Sequence of chain 39.G:
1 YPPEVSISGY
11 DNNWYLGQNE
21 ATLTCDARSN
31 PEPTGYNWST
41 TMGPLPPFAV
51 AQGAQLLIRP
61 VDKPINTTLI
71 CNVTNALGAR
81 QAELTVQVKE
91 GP

A protein and the small-molecule ligand that binds it are described below.
Small molecule (SMILES): CC(=O)N[C@H]1[C@H](O[C@H]2[C@H](O)[C@@H](NC(C)=O)CO[C@@H]2CO[C@@H]2O[C@@H](C)[C@@H](O)[C@@H](O)[C@@H]2O)O[C@H](CO)[C@@H](O[C@@H]2O[C@H](CO)[C@@H](O)[C@H](O)[C@@H]2O)[C@@H]1O

Binding-site contacts:
Ligand atom O7 contacts residue ASN66 of chain 39.G at 4.3 Å.
Ligand atom N2 contacts residue ASN66 of chain 39.G at 2.8 Å (h-bond).
Ligand atom C7 contacts residue ASN66 of chain 39.G at 4.0 Å.
Ligand atom C7 contacts residue PRO64 of chain 39.G at 3.8 Å (hydrophobic).
Ligand atom O5 contacts residue ASN66 of chain 39.G at 2.2 Å (h-bond).
Ligand atom C2 contacts residue ASN66 of chain 39.G at 2.2 Å.
Ligand atom N2 contacts residue ILE65 of chain 39.G at 4.4 Å.
Ligand atom C5 contacts residue ASN66 of chain 39.G at 3.5 Å.
Ligand atom C8 contacts residue GLN87 of chain 39.G at 4.5 Å.
Ligand atom O7 contacts residue PRO64 of chain 39.G at 3.9 Å.
Ligand atom C1 contacts residue ASN66 of chain 39.G at 1.4 Å.
Ligand atom N2 contacts residue PRO64 of chain 39.G at 4.3 Å.
Ligand atom C8 contacts residue PRO64 of chain 39.G at 3.4 Å (hydrophobic).
Ligand atom C4 contacts residue ASN66 of chain 39.G at 4.0 Å.
Ligand atom C3 contacts residue ASN66 of chain 39.G at 3.6 Å.